Sequence of chain 1.A:
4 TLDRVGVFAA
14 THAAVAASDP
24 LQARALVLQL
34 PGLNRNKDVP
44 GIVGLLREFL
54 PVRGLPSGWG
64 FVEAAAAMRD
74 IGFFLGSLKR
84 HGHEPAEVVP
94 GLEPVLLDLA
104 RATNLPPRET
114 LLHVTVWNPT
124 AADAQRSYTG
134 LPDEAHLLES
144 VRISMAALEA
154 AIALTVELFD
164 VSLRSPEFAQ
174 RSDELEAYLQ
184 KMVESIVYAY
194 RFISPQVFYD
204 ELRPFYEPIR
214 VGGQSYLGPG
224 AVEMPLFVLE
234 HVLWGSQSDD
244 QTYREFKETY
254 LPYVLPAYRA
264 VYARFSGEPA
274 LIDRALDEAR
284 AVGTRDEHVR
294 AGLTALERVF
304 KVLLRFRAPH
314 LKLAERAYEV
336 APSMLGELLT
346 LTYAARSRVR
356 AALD

Binding-site contacts:
Ligand atom CE3 contacts residue LEU140 of chain 1.A at 3.5 Å (hydrophobic).
Ligand atom CG contacts residue ALA224 of chain 1.A at 4.0 Å (hydrophobic).
Ligand atom CE2 contacts residue ALA224 of chain 1.A at 3.8 Å (hydrophobic).
Ligand atom NE1 contacts residue PRO222 of chain 1.A at 3.4 Å (h-bond).
Ligand atom CB contacts residue HEM1 of chain 1.B at 3.4 Å.
Ligand atom OXT contacts residue HEM1 of chain 1.B at 3.3 Å (h-bond).
Ligand atom CH2 contacts residue VAL144 of chain 1.A at 3.7 Å (hydrophobic).
Ligand atom CE2 contacts residue GLY223 of chain 1.A at 3.7 Å.
Ligand atom CA contacts residue HEM1 of chain 1.B at 3.1 Å.
Ligand atom CZ3 contacts residue ALA224 of chain 1.A at 3.6 Å (hydrophobic).
Ligand atom CD1 contacts residue PRO222 of chain 1.A at 3.9 Å (hydrophobic).
Ligand atom CD1 contacts residue PHE201 of chain 1.A at 3.7 Å (hydrophobic).
Ligand atom CD1 contacts residue TYR209 of chain 1.A at 3.7 Å (hydrophobic).
Ligand atom CB contacts residue PHE201 of chain 1.A at 3.5 Å (hydrophobic).
Ligand atom O contacts residue GLY223 of chain 1.A at 3.2 Å.
Ligand atom CZ2 contacts residue LEU140 of chain 1.A at 3.6 Å (hydrophobic).
Ligand atom CH2 contacts residue LEU140 of chain 1.A at 3.6 Å (hydrophobic).
Ligand atom NE1 contacts residue TYR209 of chain 1.A at 3.4 Å.
Ligand atom OXT contacts residue GLY223 of chain 1.A at 4.1 Å.
Ligand atom CZ2 contacts residue LEU114 of chain 1.A at 4.1 Å (hydrophobic).
Ligand atom O contacts residue ALA224 of chain 1.A at 3.0 Å (h-bond).
Ligand atom C contacts residue ALA224 of chain 1.A at 3.8 Å (hydrophobic).
Ligand atom CL contacts residue VAL117 of chain 1.A at 3.8 Å.
Ligand atom CD2 contacts residue ALA224 of chain 1.A at 3.6 Å (hydrophobic).
Ligand atom CE2 contacts residue LEU140 of chain 1.A at 3.7 Å (hydrophobic).
Ligand atom CE3 contacts residue ALA224 of chain 1.A at 3.5 Å (hydrophobic).
Ligand atom C contacts residue VAL225 of chain 1.A at 4.0 Å (hydrophobic).
Ligand atom N contacts residue ALA224 of chain 1.A at 3.6 Å.
Ligand atom NE1 contacts residue GLY223 of chain 1.A at 3.5 Å.
Ligand atom CD1 contacts residue GLY223 of chain 1.A at 3.8 Å.
Ligand atom CD2 contacts residue LEU140 of chain 1.A at 4.0 Å (hydrophobic).
Ligand atom CZ3 contacts residue VAL144 of chain 1.A at 3.5 Å (hydrophobic).
Ligand atom O contacts residue VAL225 of chain 1.A at 2.8 Å (h-bond).
Ligand atom C contacts residue GLY223 of chain 1.A at 3.8 Å.
Ligand atom CZ3 contacts residue LEU140 of chain 1.A at 3.6 Å (hydrophobic).
Ligand atom N contacts residue HEM1 of chain 1.B at 2.2 Å.
Ligand atom CG contacts residue PHE201 of chain 1.A at 3.7 Å (hydrophobic).
Ligand atom C contacts residue HEM1 of chain 1.B at 3.9 Å.
Ligand atom CH2 contacts residue LEU114 of chain 1.A at 3.8 Å (hydrophobic).
Ligand atom N contacts residue VAL225 of chain 1.A at 3.9 Å.

This small molecule binds to this protein.
Small molecule (SMILES): N[C@@H](Cc1c[nH]c2c(Cl)cccc12)C(=O)O